Binding-site contacts:
Ligand atom PG contacts residue LYS434 of chain 1.A at 3.7 Å.
Ligand atom C2' contacts residue PHE203 of chain 1.A at 3.4 Å (hydrophobic).
Ligand atom O2B contacts residue DGT1 of chain 1.E at 3.4 Å.
Ligand atom O5' contacts residue DGT1 of chain 1.E at 3.6 Å (h-bond).
Ligand atom O2B contacts residue LYS434 of chain 1.A at 3.7 Å.
Ligand atom PB contacts residue MG1 of chain 1.D at 3.3 Å.
Ligand atom C8 contacts residue HIS433 of chain 1.A at 3.7 Å.
Ligand atom O6 contacts residue ARG429 of chain 1.A at 3.0 Å.
Ligand atom O2G contacts residue MG1 of chain 1.D at 3.3 Å.
Ligand atom PB contacts residue DGT1 of chain 1.E at 3.8 Å.
Ligand atom C3' contacts residue VAL202 of chain 1.A at 3.4 Å (hydrophobic).
Ligand atom O2B contacts residue HIS433 of chain 1.A at 3.5 Å (h-bond).
Ligand atom O3A contacts residue DGT1 of chain 1.E at 3.7 Å.
Ligand atom C4 contacts residue PHE203 of chain 1.A at 3.9 Å (hydrophobic).
Ligand atom O3G contacts residue DGT1 of chain 1.E at 4.1 Å.
Ligand atom C1' contacts residue PHE203 of chain 1.A at 3.4 Å (hydrophobic).
Ligand atom C6 contacts residue ARG429 of chain 1.A at 3.3 Å.
Ligand atom O2G contacts residue DGT1 of chain 1.E at 2.7 Å (h-bond).
Ligand atom O1G contacts residue LYS434 of chain 1.A at 3.5 Å (salt-bridge).
Ligand atom N1 contacts residue ARG429 of chain 1.A at 3.1 Å.
Ligand atom O3B contacts residue MG1 of chain 1.D at 3.9 Å.
Ligand atom O3' contacts residue DGT1 of chain 1.E at 3.5 Å.
Ligand atom N7 contacts residue HIS433 of chain 1.A at 4.1 Å.
Ligand atom O3B contacts residue LYS434 of chain 1.A at 2.7 Å (salt-bridge).
Ligand atom PG contacts residue MG1 of chain 1.D at 4.0 Å.
Ligand atom C2 contacts residue ARG429 of chain 1.A at 3.9 Å.
Ligand atom O3B contacts residue DGT1 of chain 1.E at 3.9 Å.
Ligand atom C5' contacts residue DGT1 of chain 1.E at 3.8 Å.
Ligand atom PB contacts residue LYS434 of chain 1.A at 3.9 Å.
Ligand atom N2 contacts residue ARG429 of chain 1.A at 3.5 Å (salt-bridge).
Ligand atom C2' contacts residue VAL202 of chain 1.A at 3.4 Å (hydrophobic).
Ligand atom N9 contacts residue PHE203 of chain 1.A at 3.6 Å.
Ligand atom O3' contacts residue VAL202 of chain 1.A at 2.6 Å (h-bond).
Ligand atom C3' contacts residue DGT1 of chain 1.E at 3.9 Å.
Ligand atom PG contacts residue DGT1 of chain 1.E at 3.9 Å.
Ligand atom C8 contacts residue PHE203 of chain 1.A at 4.0 Å (hydrophobic).
Ligand atom O1B contacts residue DGT1 of chain 1.E at 3.2 Å (h-bond).
Ligand atom O3G contacts residue MG1 of chain 1.D at 4.0 Å.
Ligand atom O1A contacts residue HIS433 of chain 1.A at 3.5 Å (h-bond).
Ligand atom O1B contacts residue MG1 of chain 1.D at 1.9 Å.

Sequence of chain 1.A:
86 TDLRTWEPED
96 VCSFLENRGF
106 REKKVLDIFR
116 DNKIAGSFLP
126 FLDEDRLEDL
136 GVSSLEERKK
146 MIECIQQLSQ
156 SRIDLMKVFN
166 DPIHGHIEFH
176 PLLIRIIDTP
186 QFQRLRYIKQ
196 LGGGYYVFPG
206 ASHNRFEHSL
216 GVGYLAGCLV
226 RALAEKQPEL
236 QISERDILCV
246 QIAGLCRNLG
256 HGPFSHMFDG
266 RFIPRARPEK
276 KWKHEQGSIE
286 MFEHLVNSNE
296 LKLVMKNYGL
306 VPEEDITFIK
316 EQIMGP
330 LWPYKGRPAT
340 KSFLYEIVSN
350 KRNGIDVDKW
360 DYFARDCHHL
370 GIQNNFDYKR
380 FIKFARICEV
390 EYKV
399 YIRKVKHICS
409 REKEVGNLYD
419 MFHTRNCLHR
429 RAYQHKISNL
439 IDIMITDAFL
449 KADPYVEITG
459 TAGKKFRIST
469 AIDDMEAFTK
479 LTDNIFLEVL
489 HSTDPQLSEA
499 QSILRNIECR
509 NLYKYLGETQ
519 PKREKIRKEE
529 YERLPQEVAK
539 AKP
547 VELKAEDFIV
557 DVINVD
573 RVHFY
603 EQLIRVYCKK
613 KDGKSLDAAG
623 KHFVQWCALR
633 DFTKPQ

The protein below binds the small molecule below.
Small molecule (SMILES): Nc1nc2c(ncn2[C@H]2C[C@H](O)[C@@H](CO[P](=O)(O)O[P](=O)(O)OP(=O)(O)O)O2)c(=O)[nH]1